This protein binds this small molecule.
Small molecule (SMILES): OC[C@H]1O[C@@H](O)[C@@H](O)[C@@H](O)[C@@H]1O

Sequence of chain 1.N:
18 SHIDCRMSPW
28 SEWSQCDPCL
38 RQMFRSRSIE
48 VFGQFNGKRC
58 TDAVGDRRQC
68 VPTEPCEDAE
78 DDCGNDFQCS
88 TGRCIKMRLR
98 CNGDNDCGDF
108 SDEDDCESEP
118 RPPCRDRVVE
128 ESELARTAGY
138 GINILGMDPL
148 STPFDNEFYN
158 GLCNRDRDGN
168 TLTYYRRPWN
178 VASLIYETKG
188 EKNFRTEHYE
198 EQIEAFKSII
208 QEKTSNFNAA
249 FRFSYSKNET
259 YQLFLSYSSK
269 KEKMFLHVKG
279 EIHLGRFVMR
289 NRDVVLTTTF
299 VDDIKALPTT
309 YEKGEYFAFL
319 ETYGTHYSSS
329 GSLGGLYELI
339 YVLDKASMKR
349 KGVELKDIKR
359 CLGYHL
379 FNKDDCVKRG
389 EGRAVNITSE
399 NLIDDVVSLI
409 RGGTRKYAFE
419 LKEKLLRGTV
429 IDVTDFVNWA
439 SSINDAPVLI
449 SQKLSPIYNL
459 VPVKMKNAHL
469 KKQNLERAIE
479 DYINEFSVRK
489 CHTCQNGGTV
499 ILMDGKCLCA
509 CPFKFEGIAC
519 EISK

Binding-site contacts:
Ligand atom O2 contacts residue PRO26 of chain 1.N at 3.7 Å.
Ligand atom O5 contacts residue TRP27 of chain 1.N at 2.5 Å.
Ligand atom C2 contacts residue TRP27 of chain 1.N at 2.5 Å (hydrophobic).
Ligand atom C1 contacts residue ARG42 of chain 1.N at 3.9 Å.
Ligand atom C3 contacts residue TRP27 of chain 1.N at 3.9 Å (hydrophobic).
Ligand atom C4 contacts residue TRP27 of chain 1.N at 4.4 Å (hydrophobic).
Ligand atom O2 contacts residue TRP27 of chain 1.N at 3.0 Å.
Ligand atom C5 contacts residue ARG42 of chain 1.N at 3.8 Å.
Ligand atom C6 contacts residue ARG42 of chain 1.N at 3.7 Å.
Ligand atom C5 contacts residue TRP27 of chain 1.N at 3.8 Å (hydrophobic).
Ligand atom C1 contacts residue TRP27 of chain 1.N at 1.5 Å (hydrophobic).
Ligand atom O5 contacts residue ARG42 of chain 1.N at 3.2 Å (salt-bridge).